Binding-site contacts:
Ligand atom O4 contacts residue ASN251 of chain 38.A at 4.2 Å.
Ligand atom C11 contacts residue TYR250 of chain 38.A at 3.7 Å (hydrophobic).
Ligand atom O8 contacts residue ALA146 of chain 39.A at 3.3 Å.
Ligand atom O1A contacts residue PRO252 of chain 38.A at 3.3 Å.
Ligand atom C4 contacts residue TYR145 of chain 39.A at 3.6 Å (hydrophobic).
Ligand atom C3 contacts residue PRO252 of chain 38.A at 3.9 Å (hydrophobic).
Ligand atom C8 contacts residue ALA146 of chain 39.A at 4.4 Å (hydrophobic).
Ligand atom C11 contacts residue TYR145 of chain 39.A at 3.7 Å (hydrophobic).
Ligand atom C10 contacts residue TYR250 of chain 38.A at 3.5 Å (hydrophobic).
Ligand atom C11 contacts residue ARG143 of chain 39.A at 4.0 Å.
Ligand atom C7 contacts residue TYR145 of chain 39.A at 3.8 Å (hydrophobic).
Ligand atom O4 contacts residue PRO252 of chain 38.A at 3.8 Å.
Ligand atom C5 contacts residue TYR145 of chain 39.A at 3.3 Å (hydrophobic).
Ligand atom C6 contacts residue TYR145 of chain 39.A at 3.4 Å (hydrophobic).
Ligand atom C1 contacts residue ALA146 of chain 39.A at 3.9 Å (hydrophobic).
Ligand atom C1 contacts residue PRO252 of chain 38.A at 4.1 Å (hydrophobic).
Ligand atom C9 contacts residue TYR145 of chain 39.A at 4.2 Å (hydrophobic).
Ligand atom O4 contacts residue TYR145 of chain 39.A at 4.2 Å.
Ligand atom O1B contacts residue ASN148 of chain 39.A at 4.3 Å.
Ligand atom C10 contacts residue TYR145 of chain 39.A at 3.6 Å (hydrophobic).
Ligand atom C1 contacts residue SER147 of chain 39.A at 3.6 Å.
Ligand atom N5 contacts residue TYR145 of chain 39.A at 2.6 Å (h-bond).
Ligand atom C4 contacts residue PRO252 of chain 38.A at 3.8 Å (hydrophobic).
Ligand atom O1A contacts residue ALA146 of chain 39.A at 4.2 Å.
Ligand atom O4 contacts residue TYR250 of chain 38.A at 3.4 Å.
Ligand atom O1B contacts residue ALA146 of chain 39.A at 3.2 Å.
Ligand atom O1B contacts residue SER147 of chain 39.A at 3.1 Å (h-bond).
Ligand atom O10 contacts residue TYR250 of chain 38.A at 2.7 Å (h-bond).
Ligand atom N5 contacts residue TYR250 of chain 38.A at 4.4 Å.
Ligand atom O1A contacts residue SER147 of chain 39.A at 2.8 Å (h-bond).
Ligand atom C6 contacts residue ALA146 of chain 39.A at 4.2 Å (hydrophobic).

Sequence of chain 38.A:
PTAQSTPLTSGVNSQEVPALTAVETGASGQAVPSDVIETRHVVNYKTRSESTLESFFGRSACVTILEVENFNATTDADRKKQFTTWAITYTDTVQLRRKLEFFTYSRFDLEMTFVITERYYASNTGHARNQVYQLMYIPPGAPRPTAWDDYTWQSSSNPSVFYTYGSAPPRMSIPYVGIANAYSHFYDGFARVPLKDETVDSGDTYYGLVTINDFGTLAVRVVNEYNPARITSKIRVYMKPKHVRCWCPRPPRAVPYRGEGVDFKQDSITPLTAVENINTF

This protein binds this small molecule.
Small molecule (SMILES): CC(=O)N[C@H]1[C@H]([C@H](O)[C@H](O)CO)O[C@@](O)(C(=O)O)C[C@@H]1O

Sequence of chain 39.A:
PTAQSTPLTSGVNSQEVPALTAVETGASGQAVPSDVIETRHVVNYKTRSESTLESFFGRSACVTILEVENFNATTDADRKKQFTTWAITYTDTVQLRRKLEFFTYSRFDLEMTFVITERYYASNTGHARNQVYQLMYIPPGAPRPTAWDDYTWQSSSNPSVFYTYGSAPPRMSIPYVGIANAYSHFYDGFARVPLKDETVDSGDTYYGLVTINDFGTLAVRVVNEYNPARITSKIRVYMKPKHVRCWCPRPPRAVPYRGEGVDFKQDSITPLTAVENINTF